Sequence of chain 1.B:
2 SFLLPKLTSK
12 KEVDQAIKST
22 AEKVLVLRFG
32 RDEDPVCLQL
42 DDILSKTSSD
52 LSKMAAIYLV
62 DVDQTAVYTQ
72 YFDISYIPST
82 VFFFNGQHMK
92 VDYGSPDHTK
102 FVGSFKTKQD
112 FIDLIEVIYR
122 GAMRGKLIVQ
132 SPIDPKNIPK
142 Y

Binding-site contacts:
Ligand atom O5 contacts residue ASP74 of chain 1.B at 4.0 Å.
Ligand atom O3 contacts residue HIS99 of chain 1.A at 3.1 Å (h-bond).
Ligand atom O2 contacts residue HIS99 of chain 1.A at 2.9 Å.
Ligand atom C1 contacts residue ASP74 of chain 1.B at 4.2 Å.
Ligand atom C2 contacts residue HIS99 of chain 1.A at 3.7 Å.
Ligand atom O3 contacts residue SER96 of chain 1.A at 4.3 Å.
Ligand atom C1 contacts residue ASP74 of chain 1.B at 4.4 Å.
Ligand atom C3 contacts residue HIS99 of chain 1.A at 4.0 Å.
Ligand atom O3 contacts residue ASP93 of chain 1.A at 4.2 Å.
Ligand atom O6 contacts residue SER76 of chain 1.B at 3.7 Å.
Ligand atom O1 contacts residue ASP74 of chain 1.B at 4.3 Å.

Sequence of chain 1.A:
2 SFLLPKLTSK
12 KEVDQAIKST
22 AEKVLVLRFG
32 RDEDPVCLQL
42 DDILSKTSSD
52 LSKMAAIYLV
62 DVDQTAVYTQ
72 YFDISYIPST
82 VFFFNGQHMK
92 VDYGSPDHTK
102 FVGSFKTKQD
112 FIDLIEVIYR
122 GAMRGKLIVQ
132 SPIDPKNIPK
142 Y

A protein and the small-molecule ligand that binds it are described below.
Small molecule (SMILES): OC[C@H]1O[C@@](CO)(O[C@H]2O[C@H](CO)[C@@H](O)[C@H](O)[C@H]2O)[C@@H](O)[C@@H]1O